The protein below binds the small molecule below.
Small molecule (SMILES): Cc1[nH]c2ccccc2c1CC(=O)N[C@@H](Cc1ccccc1)C(=O)N(C)c1ccccc1

Sequence of chain 4.A:
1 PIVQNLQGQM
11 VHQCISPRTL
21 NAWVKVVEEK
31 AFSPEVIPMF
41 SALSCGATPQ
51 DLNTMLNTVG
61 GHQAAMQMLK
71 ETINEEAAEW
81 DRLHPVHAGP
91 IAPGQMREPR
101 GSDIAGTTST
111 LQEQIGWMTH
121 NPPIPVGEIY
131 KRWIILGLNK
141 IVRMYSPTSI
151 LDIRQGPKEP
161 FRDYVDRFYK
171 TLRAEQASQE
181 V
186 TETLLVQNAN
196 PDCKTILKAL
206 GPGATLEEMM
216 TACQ

Binding-site contacts:
Ligand atom N4 contacts residue ASN57 of chain 4.A at 2.6 Å (h-bond).
Ligand atom C25 contacts residue SER178 of chain 3.A at 3.6 Å.
Ligand atom C8 contacts residue LEU56 of chain 4.A at 3.6 Å (hydrophobic).
Ligand atom C28 contacts residue ARG173 of chain 3.A at 3.5 Å.
Ligand atom N3 contacts residue GLN63 of chain 4.A at 2.9 Å (h-bond).
Ligand atom C10 contacts residue MET66 of chain 4.A at 3.5 Å (hydrophobic).
Ligand atom C18 contacts residue THR107 of chain 4.A at 3.8 Å.
Ligand atom C32 contacts residue ARG173 of chain 3.A at 3.6 Å.
Ligand atom C2 contacts residue GLN63 of chain 4.A at 3.8 Å.
Ligand atom C21 contacts residue TYR130 of chain 4.A at 3.5 Å (hydrophobic).
Ligand atom C22 contacts residue ALA105 of chain 4.A at 3.8 Å (hydrophobic).
Ligand atom C22 contacts residue ASN53 of chain 4.A at 3.5 Å.
Ligand atom C26 contacts residue LYS70 of chain 4.A at 3.2 Å.
Ligand atom C31 contacts residue SER178 of chain 3.A at 3.7 Å.
Ligand atom C32 contacts residue GLN63 of chain 4.A at 3.4 Å.
Ligand atom C1 contacts residue LYS70 of chain 4.A at 3.4 Å.
Ligand atom C6 contacts residue ASN53 of chain 4.A at 3.5 Å.
Ligand atom C6 contacts residue ASN57 of chain 4.A at 3.5 Å.
Ligand atom N3 contacts residue ARG173 of chain 3.A at 3.7 Å.
Ligand atom C25 contacts residue ASN57 of chain 4.A at 3.6 Å.
Ligand atom C16 contacts residue ASN53 of chain 4.A at 3.7 Å.
Ligand atom C30 contacts residue GLN176 of chain 3.A at 3.8 Å.
Ligand atom C22 contacts residue TYR130 of chain 4.A at 3.4 Å (hydrophobic).
Ligand atom O14 contacts residue ASN57 of chain 4.A at 3.1 Å (h-bond).
Ligand atom C31 contacts residue LYS70 of chain 4.A at 3.5 Å.
Ligand atom O24 contacts residue GLU180 of chain 3.A at 3.7 Å.
Ligand atom C11 contacts residue LYS70 of chain 4.A at 3.4 Å.
Ligand atom C27 contacts residue LYS70 of chain 4.A at 3.5 Å.
Ligand atom C23 contacts residue LYS70 of chain 4.A at 3.6 Å.
Ligand atom C8 contacts residue ASN57 of chain 4.A at 3.4 Å.
Ligand atom C23 contacts residue ASN57 of chain 4.A at 3.5 Å.
Ligand atom C2 contacts residue ARG173 of chain 3.A at 3.7 Å.
Ligand atom C22 contacts residue THR107 of chain 4.A at 3.7 Å.
Ligand atom C5 contacts residue ASN57 of chain 4.A at 3.5 Å.
Ligand atom C2 contacts residue LYS70 of chain 4.A at 3.8 Å.
Ligand atom C16 contacts residue THR107 of chain 4.A at 3.7 Å.
Ligand atom O24 contacts residue LYS70 of chain 4.A at 2.9 Å (salt-bridge).
Ligand atom C17 contacts residue THR107 of chain 4.A at 3.6 Å.
Ligand atom C29 contacts residue ARG173 of chain 3.A at 3.8 Å.
Ligand atom C27 contacts residue ARG173 of chain 3.A at 3.6 Å.

Sequence of chain 3.A:
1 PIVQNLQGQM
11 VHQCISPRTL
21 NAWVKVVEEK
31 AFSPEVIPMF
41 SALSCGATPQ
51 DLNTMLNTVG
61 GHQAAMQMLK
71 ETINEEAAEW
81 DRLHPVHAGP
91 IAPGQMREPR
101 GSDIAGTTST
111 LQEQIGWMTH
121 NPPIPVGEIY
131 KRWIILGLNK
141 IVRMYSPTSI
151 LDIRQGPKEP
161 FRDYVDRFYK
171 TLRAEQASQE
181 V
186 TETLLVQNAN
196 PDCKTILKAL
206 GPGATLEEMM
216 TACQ